Binding-site contacts:
Ligand atom O7 contacts residue LEU214 of chain 2.B at 4.2 Å.
Ligand atom C4 contacts residue ALA368 of chain 2.A at 3.9 Å (hydrophobic).
Ligand atom C8 contacts residue COA1 of chain 2.D at 3.4 Å.
Ligand atom O4 contacts residue ARG261 of chain 2.A at 3.5 Å (salt-bridge).
Ligand atom C3 contacts residue COA1 of chain 2.D at 4.3 Å.
Ligand atom O4 contacts residue LEU372 of chain 2.A at 4.0 Å.
Ligand atom C6 contacts residue ILE213 of chain 2.B at 4.5 Å (hydrophobic).
Ligand atom C8 contacts residue LYS267 of chain 2.A at 4.0 Å.
Ligand atom O3 contacts residue ILE213 of chain 2.B at 4.0 Å.
Ligand atom C5 contacts residue THR264 of chain 2.A at 3.7 Å.
Ligand atom C2 contacts residue GLY268 of chain 2.A at 4.4 Å.
Ligand atom C5 contacts residue LEU372 of chain 2.A at 4.0 Å (hydrophobic).
Ligand atom O4 contacts residue ALA368 of chain 2.A at 3.5 Å.
Ligand atom C6 contacts residue ILE377 of chain 2.A at 3.5 Å (hydrophobic).
Ligand atom O7 contacts residue ILE213 of chain 2.B at 3.8 Å.
Ligand atom C4 contacts residue THR264 of chain 2.A at 3.7 Å.
Ligand atom C2 contacts residue ASN271 of chain 2.A at 3.7 Å.
Ligand atom C8 contacts residue GLU83 of chain 2.A at 3.6 Å.
Ligand atom O3 contacts residue LEU372 of chain 2.A at 3.5 Å.
Ligand atom O8 contacts residue COA1 of chain 2.D at 3.8 Å.
Ligand atom C4 contacts residue GLY268 of chain 2.A at 3.9 Å.
Ligand atom C5 contacts residue ARG261 of chain 2.A at 3.3 Å.
Ligand atom O4 contacts residue THR264 of chain 2.A at 3.9 Å.
Ligand atom C2 contacts residue COA1 of chain 2.D at 3.5 Å.
Ligand atom C8 contacts residue ASN271 of chain 2.A at 3.8 Å.
Ligand atom O8 contacts residue LYS267 of chain 2.A at 2.8 Å (salt-bridge).
Ligand atom C6 contacts residue COA1 of chain 2.D at 3.9 Å.
Ligand atom O7 contacts residue THR264 of chain 2.A at 3.8 Å.
Ligand atom O3 contacts residue ARG261 of chain 2.A at 2.5 Å (salt-bridge).
Ligand atom C6 contacts residue ALA368 of chain 2.A at 4.1 Å (hydrophobic).
Ligand atom O8 contacts residue ASN271 of chain 2.A at 3.1 Å (h-bond).
Ligand atom O3 contacts residue THR264 of chain 2.A at 3.6 Å.
Ligand atom C5 contacts residue ALA368 of chain 2.A at 3.9 Å (hydrophobic).
Ligand atom O4 contacts residue HIS265 of chain 2.A at 4.0 Å.
Ligand atom O8 contacts residue GLU83 of chain 2.A at 2.8 Å (salt-bridge).

A small-molecule ligand and the protein it binds are described below.
Small molecule (SMILES): C[C@@](O)(CCO)CC(=O)[O-]

Sequence of chain 2.B:
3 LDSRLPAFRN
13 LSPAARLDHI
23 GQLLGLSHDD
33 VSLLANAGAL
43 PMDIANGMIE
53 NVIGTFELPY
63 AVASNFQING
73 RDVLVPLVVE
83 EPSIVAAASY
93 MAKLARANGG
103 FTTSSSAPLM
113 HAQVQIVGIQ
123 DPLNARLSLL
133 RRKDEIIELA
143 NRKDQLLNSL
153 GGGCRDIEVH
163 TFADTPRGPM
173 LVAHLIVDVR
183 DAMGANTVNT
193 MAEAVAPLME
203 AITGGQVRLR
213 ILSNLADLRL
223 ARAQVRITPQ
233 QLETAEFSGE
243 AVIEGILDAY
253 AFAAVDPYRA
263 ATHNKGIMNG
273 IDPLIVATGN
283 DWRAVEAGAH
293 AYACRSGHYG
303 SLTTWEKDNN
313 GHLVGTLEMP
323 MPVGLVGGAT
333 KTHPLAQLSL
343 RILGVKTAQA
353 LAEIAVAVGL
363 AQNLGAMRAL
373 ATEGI

Sequence of chain 2.A:
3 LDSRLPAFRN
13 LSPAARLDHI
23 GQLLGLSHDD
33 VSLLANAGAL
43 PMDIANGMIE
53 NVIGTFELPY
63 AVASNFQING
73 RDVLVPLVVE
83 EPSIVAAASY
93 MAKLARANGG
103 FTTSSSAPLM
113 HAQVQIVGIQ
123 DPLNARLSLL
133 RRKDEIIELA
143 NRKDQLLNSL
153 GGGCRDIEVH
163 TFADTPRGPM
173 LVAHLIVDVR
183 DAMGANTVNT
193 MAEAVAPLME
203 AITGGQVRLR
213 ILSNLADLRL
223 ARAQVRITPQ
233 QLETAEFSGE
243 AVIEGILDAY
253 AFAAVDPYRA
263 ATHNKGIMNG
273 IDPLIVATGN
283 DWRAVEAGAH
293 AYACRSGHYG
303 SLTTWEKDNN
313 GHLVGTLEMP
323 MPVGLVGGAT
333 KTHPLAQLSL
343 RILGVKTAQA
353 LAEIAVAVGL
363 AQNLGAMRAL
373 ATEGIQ